Sequence of chain 2.A:
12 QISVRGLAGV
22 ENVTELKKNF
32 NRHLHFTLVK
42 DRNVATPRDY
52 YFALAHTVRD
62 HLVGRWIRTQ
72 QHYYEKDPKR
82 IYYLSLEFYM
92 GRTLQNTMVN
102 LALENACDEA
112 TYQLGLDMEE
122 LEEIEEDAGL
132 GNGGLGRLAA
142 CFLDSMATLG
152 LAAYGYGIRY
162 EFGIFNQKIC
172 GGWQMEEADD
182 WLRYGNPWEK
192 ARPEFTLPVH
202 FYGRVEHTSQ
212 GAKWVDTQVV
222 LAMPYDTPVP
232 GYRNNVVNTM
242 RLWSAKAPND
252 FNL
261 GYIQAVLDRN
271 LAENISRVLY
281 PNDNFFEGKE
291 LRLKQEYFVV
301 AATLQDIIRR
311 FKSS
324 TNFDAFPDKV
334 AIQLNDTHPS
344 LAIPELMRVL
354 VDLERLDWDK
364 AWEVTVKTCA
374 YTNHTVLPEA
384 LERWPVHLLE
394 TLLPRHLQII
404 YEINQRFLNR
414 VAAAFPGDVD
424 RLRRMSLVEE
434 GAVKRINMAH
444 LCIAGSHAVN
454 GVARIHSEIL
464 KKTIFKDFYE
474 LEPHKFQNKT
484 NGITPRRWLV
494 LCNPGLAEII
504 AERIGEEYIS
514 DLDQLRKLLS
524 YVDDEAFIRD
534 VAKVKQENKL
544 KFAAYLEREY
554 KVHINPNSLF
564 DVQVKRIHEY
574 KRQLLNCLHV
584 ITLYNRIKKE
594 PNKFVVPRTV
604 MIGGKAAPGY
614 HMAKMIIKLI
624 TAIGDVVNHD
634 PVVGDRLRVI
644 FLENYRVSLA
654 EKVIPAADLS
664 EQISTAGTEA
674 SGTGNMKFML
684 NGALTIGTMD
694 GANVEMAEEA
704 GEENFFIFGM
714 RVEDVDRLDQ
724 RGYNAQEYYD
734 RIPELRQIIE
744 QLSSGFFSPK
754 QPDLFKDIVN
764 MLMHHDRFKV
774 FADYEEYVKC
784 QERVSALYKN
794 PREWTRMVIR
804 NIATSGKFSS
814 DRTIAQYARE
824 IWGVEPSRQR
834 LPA

A protein and the small-molecule ligand that binds it are described below.
Small molecule (SMILES): COP(=O)(N[C@@H]1O[C@H](CO)[C@@H](O)[C@H](O)[C@H]1O)OC

Binding-site contacts:
Ligand atom C5 contacts residue LEU136 of chain 2.A at 3.9 Å (hydrophobic).
Ligand atom C6 contacts residue LEU139 of chain 2.A at 4.0 Å (hydrophobic).
Ligand atom O12 contacts residue LEU136 of chain 2.A at 3.4 Å.
Ligand atom C3 contacts residue GLY675 of chain 2.A at 3.9 Å.
Ligand atom C15 contacts residue LEU136 of chain 2.A at 4.0 Å (hydrophobic).
Ligand atom C16 contacts residue PHE285 of chain 2.A at 4.0 Å (hydrophobic).
Ligand atom C4 contacts residue GLY675 of chain 2.A at 3.8 Å.
Ligand atom C6 contacts residue ASN484 of chain 2.A at 3.5 Å.
Ligand atom O6 contacts residue HIS377 of chain 2.A at 2.8 Å (h-bond).
Ligand atom O4 contacts residue ASN484 of chain 2.A at 3.6 Å.
Ligand atom O11 contacts residue LEU136 of chain 2.A at 3.9 Å.
Ligand atom O12 contacts residue HIS377 of chain 2.A at 4.0 Å.
Ligand atom O13 contacts residue ASP283 of chain 2.A at 4.0 Å.
Ligand atom O3 contacts residue GLU672 of chain 2.A at 2.7 Å (salt-bridge).
Ligand atom N1 contacts residue HIS377 of chain 2.A at 3.0 Å (h-bond).
Ligand atom C2 contacts residue HIS377 of chain 2.A at 3.2 Å.
Ligand atom C15 contacts residue ASP339 of chain 2.A at 3.8 Å.
Ligand atom C5 contacts residue GLY135 of chain 2.A at 4.0 Å.
Ligand atom O6 contacts residue ASN484 of chain 2.A at 2.8 Å (h-bond).
Ligand atom O12 contacts residue ASN284 of chain 2.A at 4.0 Å.
Ligand atom C6 contacts residue GLY135 of chain 2.A at 3.9 Å.
Ligand atom O13 contacts residue THR378 of chain 2.A at 4.0 Å.
Ligand atom C15 contacts residue THR378 of chain 2.A at 3.8 Å.
Ligand atom O6 contacts residue VAL455 of chain 2.A at 3.8 Å.
Ligand atom O2 contacts residue GLU672 of chain 2.A at 3.2 Å (salt-bridge).
Ligand atom C1 contacts residue HIS377 of chain 2.A at 3.5 Å.
Ligand atom C2 contacts residue GLU672 of chain 2.A at 3.9 Å.
Ligand atom O3 contacts residue GLY675 of chain 2.A at 3.1 Å (h-bond).
Ligand atom C16 contacts residue ASP283 of chain 2.A at 4.0 Å.
Ligand atom O4 contacts residue SER674 of chain 2.A at 3.7 Å.
Ligand atom C3 contacts residue GLU672 of chain 2.A at 3.4 Å.
Ligand atom O4 contacts residue GLY675 of chain 2.A at 2.8 Å (h-bond).
Ligand atom O5 contacts residue HIS377 of chain 2.A at 3.5 Å.
Ligand atom C6 contacts residue LEU136 of chain 2.A at 4.0 Å (hydrophobic).
Ligand atom O6 contacts residue LEU139 of chain 2.A at 3.8 Å.
Ligand atom C6 contacts residue HIS377 of chain 2.A at 3.5 Å.
Ligand atom O3 contacts residue ALA673 of chain 2.A at 3.4 Å (h-bond).
Ligand atom O2 contacts residue TYR573 of chain 2.A at 3.1 Å (h-bond).
Ligand atom O2 contacts residue HIS377 of chain 2.A at 3.9 Å.
Ligand atom O3 contacts residue SER674 of chain 2.A at 3.0 Å (h-bond).